A protein and the small-molecule ligand that binds it are described below.
Small molecule (SMILES): O=C(N[C@@H](C(=O)NO)c1ccc(-c2cc(F)c(F)c(F)c2)cc1)C1CCCCC1

Binding-site contacts:
Ligand atom CAH contacts residue GLY405 of chain 1.J at 3.8 Å.
Ligand atom C contacts residue LEU403 of chain 1.J at 3.7 Å (hydrophobic).
Ligand atom CA contacts residue LEU403 of chain 1.J at 3.2 Å (hydrophobic).
Ligand atom CAZ contacts residue GLY405 of chain 1.J at 3.3 Å.
Ligand atom FAF contacts residue PHE499 of chain 1.J at 3.1 Å.
Ligand atom OAC contacts residue ASP315 of chain 1.J at 3.4 Å (salt-bridge).
Ligand atom NAR contacts residue ASP375 of chain 1.J at 3.5 Å (salt-bridge).
Ligand atom FAF contacts residue LEU311 of chain 1.J at 3.7 Å.
Ligand atom FAD contacts residue ALA493 of chain 1.J at 3.0 Å.
Ligand atom O contacts residue ZN1 of chain 1.NC at 2.5 Å.
Ligand atom OAC contacts residue ASP375 of chain 1.J at 3.4 Å (salt-bridge).
Ligand atom O contacts residue ASP375 of chain 1.J at 3.0 Å (salt-bridge).
Ligand atom OAC contacts residue LYS290 of chain 1.J at 2.9 Å (salt-bridge).
Ligand atom FAF contacts residue MET308 of chain 1.J at 3.7 Å.
Ligand atom NAR contacts residue ZN1 of chain 1.NC at 2.9 Å.
Ligand atom CAX contacts residue GLY405 of chain 1.J at 3.6 Å.
Ligand atom NAR contacts residue LYS290 of chain 1.J at 3.4 Å (salt-bridge).
Ligand atom OAC contacts residue ZN1 of chain 1.NC at 2.1 Å.
Ligand atom OAB contacts residue GLY405 of chain 1.J at 2.8 Å (h-bond).
Ligand atom C contacts residue ASP375 of chain 1.J at 3.5 Å.
Ligand atom O contacts residue LYS302 of chain 1.J at 2.7 Å (salt-bridge).
Ligand atom NAR contacts residue LEU403 of chain 1.J at 3.2 Å (h-bond).
Ligand atom FAE contacts residue GLY306 of chain 1.J at 2.9 Å.
Ligand atom OAC contacts residue GLU377 of chain 1.J at 2.7 Å (salt-bridge).
Ligand atom CAJ contacts residue GLY405 of chain 1.J at 3.4 Å.
Ligand atom OAB contacts residue THR404 of chain 1.J at 3.2 Å.
Ligand atom CBA contacts residue LEU311 of chain 1.J at 3.7 Å (hydrophobic).
Ligand atom FAF contacts residue LEU408 of chain 1.J at 3.8 Å.
Ligand atom CAI contacts residue GLY405 of chain 1.J at 3.6 Å.
Ligand atom OAC contacts residue ASP295 of chain 1.J at 3.0 Å (salt-bridge).
Ligand atom CAN contacts residue ALA376 of chain 1.J at 3.8 Å (hydrophobic).
Ligand atom CBA contacts residue LEU408 of chain 1.J at 3.5 Å (hydrophobic).
Ligand atom O contacts residue ASP295 of chain 1.J at 3.1 Å (salt-bridge).
Ligand atom CAG contacts residue GLY405 of chain 1.J at 3.5 Å.
Ligand atom C contacts residue ZN1 of chain 1.NC at 3.0 Å.
Ligand atom FAE contacts residue MET308 of chain 1.J at 3.3 Å.
Ligand atom NAR contacts residue CO31 of chain 1.MC at 3.0 Å (h-bond).
Ligand atom OAC contacts residue CO31 of chain 1.MC at 3.1 Å (h-bond).
Ligand atom FAD contacts residue PHE499 of chain 1.J at 3.4 Å.
Ligand atom CAV contacts residue LEU408 of chain 1.J at 3.6 Å (hydrophobic).

Sequence of chain 1.J:
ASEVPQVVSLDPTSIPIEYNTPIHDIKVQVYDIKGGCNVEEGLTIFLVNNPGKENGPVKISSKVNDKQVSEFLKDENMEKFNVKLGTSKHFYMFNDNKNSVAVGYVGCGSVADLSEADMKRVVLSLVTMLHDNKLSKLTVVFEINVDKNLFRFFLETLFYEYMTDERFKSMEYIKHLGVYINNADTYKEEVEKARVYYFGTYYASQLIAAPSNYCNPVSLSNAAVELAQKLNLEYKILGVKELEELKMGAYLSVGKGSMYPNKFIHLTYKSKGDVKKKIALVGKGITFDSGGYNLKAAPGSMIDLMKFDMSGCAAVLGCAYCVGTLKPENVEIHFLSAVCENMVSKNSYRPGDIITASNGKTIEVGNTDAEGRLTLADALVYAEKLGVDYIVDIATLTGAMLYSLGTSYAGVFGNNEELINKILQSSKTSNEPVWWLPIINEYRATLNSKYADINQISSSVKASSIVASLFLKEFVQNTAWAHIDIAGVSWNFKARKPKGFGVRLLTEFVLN